This small molecule binds to this protein.
Small molecule (SMILES): CC(=O)N[C@H]1[C@H](O[C@H]2[C@H](O)[C@@H](NC(C)=O)CO[C@@H]2CO)O[C@H](CO)[C@@H](O)[C@@H]1O

Sequence of chain 1.A:
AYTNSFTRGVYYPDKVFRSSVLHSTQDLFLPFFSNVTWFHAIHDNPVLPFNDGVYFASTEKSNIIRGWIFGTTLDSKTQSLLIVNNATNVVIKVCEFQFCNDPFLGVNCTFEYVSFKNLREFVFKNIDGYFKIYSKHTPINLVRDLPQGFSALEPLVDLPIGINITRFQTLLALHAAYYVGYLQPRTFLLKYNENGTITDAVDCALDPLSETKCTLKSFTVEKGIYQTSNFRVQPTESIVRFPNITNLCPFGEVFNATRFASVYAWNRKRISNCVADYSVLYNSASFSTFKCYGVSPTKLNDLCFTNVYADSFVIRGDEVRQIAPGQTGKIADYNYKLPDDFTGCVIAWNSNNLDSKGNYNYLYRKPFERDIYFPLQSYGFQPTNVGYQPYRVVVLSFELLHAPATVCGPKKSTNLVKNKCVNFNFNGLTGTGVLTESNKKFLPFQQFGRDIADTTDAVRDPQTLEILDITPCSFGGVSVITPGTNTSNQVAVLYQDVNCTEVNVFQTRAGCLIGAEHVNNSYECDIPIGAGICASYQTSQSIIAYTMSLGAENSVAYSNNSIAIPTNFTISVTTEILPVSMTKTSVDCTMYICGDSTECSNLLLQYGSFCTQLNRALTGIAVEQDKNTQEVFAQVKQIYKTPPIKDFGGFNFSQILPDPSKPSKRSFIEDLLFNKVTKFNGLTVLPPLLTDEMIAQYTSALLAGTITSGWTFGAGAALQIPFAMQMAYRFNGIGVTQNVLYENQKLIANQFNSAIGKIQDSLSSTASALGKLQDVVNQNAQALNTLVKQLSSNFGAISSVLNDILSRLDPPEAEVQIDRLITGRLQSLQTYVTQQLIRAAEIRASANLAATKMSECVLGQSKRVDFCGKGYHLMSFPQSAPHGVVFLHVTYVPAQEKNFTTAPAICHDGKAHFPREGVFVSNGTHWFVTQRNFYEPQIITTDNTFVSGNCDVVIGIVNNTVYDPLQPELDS

Binding-site contacts:
Ligand atom O6 contacts residue SER803 of chain 1.A at 4.2 Å.
Ligand atom C1 contacts residue SER803 of chain 1.A at 3.5 Å.
Ligand atom O5 contacts residue SER803 of chain 1.A at 3.7 Å.
Ligand atom C1 contacts residue ASN801 of chain 1.A at 3.1 Å.
Ligand atom C5 contacts residue ASN801 of chain 1.A at 4.5 Å.
Ligand atom O7 contacts residue ASN801 of chain 1.A at 4.0 Å.
Ligand atom O5 contacts residue ASN801 of chain 1.A at 3.1 Å (h-bond).
Ligand atom C2 contacts residue ASN801 of chain 1.A at 4.2 Å.
Ligand atom O6 contacts residue GLN804 of chain 1.A at 4.5 Å.
Ligand atom C5 contacts residue SER803 of chain 1.A at 3.9 Å.